Sequence of chain 1.A:
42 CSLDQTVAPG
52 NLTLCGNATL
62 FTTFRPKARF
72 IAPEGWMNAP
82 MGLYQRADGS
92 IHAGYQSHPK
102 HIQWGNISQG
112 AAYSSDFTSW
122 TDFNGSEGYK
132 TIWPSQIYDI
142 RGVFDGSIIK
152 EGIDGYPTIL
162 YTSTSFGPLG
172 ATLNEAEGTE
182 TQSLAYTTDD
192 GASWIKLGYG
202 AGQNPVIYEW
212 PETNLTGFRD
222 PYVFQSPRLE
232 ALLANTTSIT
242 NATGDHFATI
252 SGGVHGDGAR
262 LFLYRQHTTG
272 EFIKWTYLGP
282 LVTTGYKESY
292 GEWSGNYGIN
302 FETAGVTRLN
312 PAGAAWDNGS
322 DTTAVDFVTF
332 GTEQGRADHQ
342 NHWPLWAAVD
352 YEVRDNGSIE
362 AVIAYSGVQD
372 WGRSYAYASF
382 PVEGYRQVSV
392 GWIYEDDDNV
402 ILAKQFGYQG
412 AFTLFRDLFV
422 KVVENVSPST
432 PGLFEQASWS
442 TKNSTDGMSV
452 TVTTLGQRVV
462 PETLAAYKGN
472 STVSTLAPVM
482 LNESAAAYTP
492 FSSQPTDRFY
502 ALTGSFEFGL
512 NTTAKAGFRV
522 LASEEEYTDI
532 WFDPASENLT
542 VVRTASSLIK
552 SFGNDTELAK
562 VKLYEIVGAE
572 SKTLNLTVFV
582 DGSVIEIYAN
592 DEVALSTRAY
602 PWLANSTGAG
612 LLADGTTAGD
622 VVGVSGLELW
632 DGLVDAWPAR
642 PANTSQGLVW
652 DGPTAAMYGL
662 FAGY

This protein binds this small molecule.
Small molecule (SMILES): CC(=O)N[C@@H]1[C@@H](O)[C@H](O)[C@@H](CO)O[C@H]1O

Binding-site contacts:
Ligand atom C5 contacts residue THR54 of chain 1.A at 3.4 Å.
Ligand atom O5 contacts residue LEU55 of chain 1.A at 3.5 Å.
Ligand atom C7 contacts residue ASN52 of chain 1.A at 3.5 Å.
Ligand atom C3 contacts residue ASN52 of chain 1.A at 3.8 Å.
Ligand atom C5 contacts residue ASN52 of chain 1.A at 3.6 Å.
Ligand atom C6 contacts residue LEU55 of chain 1.A at 3.6 Å (hydrophobic).
Ligand atom C4 contacts residue ASN52 of chain 1.A at 4.2 Å.
Ligand atom O6 contacts residue LEU55 of chain 1.A at 3.5 Å.
Ligand atom O5 contacts residue ASN52 of chain 1.A at 2.3 Å (h-bond).
Ligand atom C1 contacts residue THR54 of chain 1.A at 3.4 Å.
Ligand atom C1 contacts residue ASN52 of chain 1.A at 1.4 Å.
Ligand atom O6 contacts residue THR54 of chain 1.A at 3.0 Å (h-bond).
Ligand atom C8 contacts residue ASN52 of chain 1.A at 4.0 Å.
Ligand atom C6 contacts residue THR54 of chain 1.A at 3.8 Å.
Ligand atom N2 contacts residue ASN52 of chain 1.A at 2.8 Å (h-bond).
Ligand atom C2 contacts residue ASN52 of chain 1.A at 2.4 Å.
Ligand atom C5 contacts residue LEU55 of chain 1.A at 4.2 Å (hydrophobic).
Ligand atom O5 contacts residue THR54 of chain 1.A at 3.1 Å (h-bond).
Ligand atom O7 contacts residue ASN52 of chain 1.A at 4.4 Å.